A protein and the small-molecule ligand that binds it are described below.
Small molecule (SMILES): CC(=O)N[C@@H]1[C@@H](O)[C@H](O)[C@@H](CO)O[C@H]1O

Binding-site contacts:
Ligand atom O7 contacts residue TYR118 of chain 1.B at 4.1 Å.
Ligand atom C7 contacts residue ASN117 of chain 1.B at 3.8 Å.
Ligand atom C3 contacts residue ASN117 of chain 1.B at 3.9 Å.
Ligand atom O5 contacts residue ASN117 of chain 1.B at 2.4 Å (h-bond).
Ligand atom O7 contacts residue ASN117 of chain 1.B at 3.7 Å.
Ligand atom C6 contacts residue ASN117 of chain 1.B at 4.4 Å.
Ligand atom C2 contacts residue ASN117 of chain 1.B at 2.6 Å.
Ligand atom O7 contacts residue ARG129 of chain 1.B at 4.1 Å.
Ligand atom N2 contacts residue ASN117 of chain 1.B at 3.1 Å (h-bond).
Ligand atom C2 contacts residue ARG129 of chain 1.B at 4.4 Å.
Ligand atom C5 contacts residue ASN117 of chain 1.B at 3.7 Å.
Ligand atom O5 contacts residue ARG129 of chain 1.B at 4.4 Å.
Ligand atom C1 contacts residue ASN117 of chain 1.B at 1.4 Å.
Ligand atom C4 contacts residue ASN117 of chain 1.B at 4.3 Å.
Ligand atom O6 contacts residue ALA116 of chain 1.B at 4.1 Å.

Sequence of chain 1.B:
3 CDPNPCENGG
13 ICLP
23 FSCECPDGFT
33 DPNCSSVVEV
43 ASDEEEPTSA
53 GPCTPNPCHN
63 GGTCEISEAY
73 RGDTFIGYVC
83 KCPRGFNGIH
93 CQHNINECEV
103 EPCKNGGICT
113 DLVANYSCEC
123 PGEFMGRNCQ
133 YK